Binding-site contacts:
Ligand atom C05 contacts residue GLU119 of chain 1.A at 4.0 Å.
Ligand atom C20 contacts residue ARG129 of chain 1.A at 4.0 Å.
Ligand atom N02 contacts residue GLU119 of chain 1.A at 3.4 Å (salt-bridge).
Ligand atom C19 contacts residue LEU128 of chain 1.A at 4.2 Å (hydrophobic).
Ligand atom C23 contacts residue LEU128 of chain 1.A at 3.5 Å (hydrophobic).
Ligand atom C19 contacts residue GLU115 of chain 1.A at 4.3 Å.
Ligand atom C08 contacts residue GLU119 of chain 1.A at 3.6 Å.
Ligand atom C19 contacts residue HIS127 of chain 1.A at 3.7 Å.
Ligand atom N18 contacts residue ARG129 of chain 1.A at 4.3 Å.
Ligand atom N22 contacts residue HIS127 of chain 1.A at 4.0 Å.
Ligand atom N22 contacts residue LEU128 of chain 1.A at 3.3 Å (h-bond).
Ligand atom C19 contacts residue ARG129 of chain 1.A at 3.6 Å.
Ligand atom C03 contacts residue GLU119 of chain 1.A at 4.3 Å.
Ligand atom N02 contacts residue HIS127 of chain 1.A at 3.7 Å.
Ligand atom C16 contacts residue ARG112 of chain 1.A at 4.4 Å.
Ligand atom C04 contacts residue GLU119 of chain 1.A at 4.3 Å.
Ligand atom C23 contacts residue ARG129 of chain 1.A at 4.3 Å.
Ligand atom C06 contacts residue GLU119 of chain 1.A at 3.6 Å.
Ligand atom C23 contacts residue GLU130 of chain 1.A at 4.3 Å.
Ligand atom C23 contacts residue ARG162 of chain 1.A at 4.2 Å.
Ligand atom C19 contacts residue ARG112 of chain 1.A at 3.6 Å.
Ligand atom C11 contacts residue GLU115 of chain 1.A at 4.3 Å.
Ligand atom C16 contacts residue GLU115 of chain 1.A at 3.8 Å.
Ligand atom N01 contacts residue GLU119 of chain 1.A at 3.2 Å.
Ligand atom C21 contacts residue HIS127 of chain 1.A at 4.3 Å.
Ligand atom C08 contacts residue GLU115 of chain 1.A at 3.8 Å.
Ligand atom C20 contacts residue LEU128 of chain 1.A at 4.3 Å (hydrophobic).
Ligand atom C09 contacts residue GLU115 of chain 1.A at 3.4 Å.
Ligand atom C02 contacts residue GLU119 of chain 1.A at 3.5 Å.
Ligand atom C21 contacts residue LEU128 of chain 1.A at 4.1 Å (hydrophobic).

Sequence of chain 1.A:
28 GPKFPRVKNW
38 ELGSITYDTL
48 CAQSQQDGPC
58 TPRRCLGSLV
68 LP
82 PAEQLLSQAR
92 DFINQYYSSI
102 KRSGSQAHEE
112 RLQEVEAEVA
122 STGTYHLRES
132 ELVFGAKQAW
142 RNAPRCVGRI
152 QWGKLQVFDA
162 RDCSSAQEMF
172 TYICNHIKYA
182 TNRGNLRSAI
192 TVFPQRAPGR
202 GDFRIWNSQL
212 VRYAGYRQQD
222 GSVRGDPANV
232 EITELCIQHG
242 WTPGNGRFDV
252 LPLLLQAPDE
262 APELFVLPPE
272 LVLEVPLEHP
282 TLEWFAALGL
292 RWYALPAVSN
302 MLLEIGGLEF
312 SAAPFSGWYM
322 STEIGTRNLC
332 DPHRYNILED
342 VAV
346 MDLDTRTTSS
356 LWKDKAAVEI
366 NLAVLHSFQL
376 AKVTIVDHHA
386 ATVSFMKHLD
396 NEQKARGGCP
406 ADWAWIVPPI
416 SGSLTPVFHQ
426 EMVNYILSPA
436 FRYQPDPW

This small molecule binds to this protein.
Small molecule (SMILES): CNCCN(C)c1cc(F)cc(CCc2cc(C)cc(N)n2)c1